Sequence of chain 1.C:
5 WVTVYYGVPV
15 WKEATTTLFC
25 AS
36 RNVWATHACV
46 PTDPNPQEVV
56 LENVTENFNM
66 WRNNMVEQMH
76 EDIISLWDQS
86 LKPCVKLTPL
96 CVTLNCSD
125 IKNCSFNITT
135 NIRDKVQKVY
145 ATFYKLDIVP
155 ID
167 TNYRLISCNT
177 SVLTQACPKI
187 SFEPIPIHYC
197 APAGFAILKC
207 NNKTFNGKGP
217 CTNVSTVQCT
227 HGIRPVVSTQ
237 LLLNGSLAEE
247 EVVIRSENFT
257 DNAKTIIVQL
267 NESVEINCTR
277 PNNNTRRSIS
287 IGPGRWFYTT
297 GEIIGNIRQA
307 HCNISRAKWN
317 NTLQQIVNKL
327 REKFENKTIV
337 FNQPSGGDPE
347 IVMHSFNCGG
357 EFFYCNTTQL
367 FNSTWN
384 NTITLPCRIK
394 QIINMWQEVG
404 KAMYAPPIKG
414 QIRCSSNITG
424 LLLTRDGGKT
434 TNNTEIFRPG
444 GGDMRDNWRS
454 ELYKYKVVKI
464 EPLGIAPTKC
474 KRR

Binding-site contacts:
Ligand atom C8 contacts residue GLY297 of chain 1.C at 3.5 Å.
Ligand atom O6 contacts residue GLU298 of chain 1.C at 3.0 Å (salt-bridge).
Ligand atom N2 contacts residue ARG283 of chain 1.C at 4.0 Å.
Ligand atom O6 contacts residue ARG283 of chain 1.C at 3.4 Å (salt-bridge).
Ligand atom C7 contacts residue GLU298 of chain 1.C at 4.2 Å.
Ligand atom C7 contacts residue THR146 of chain 1.C at 4.4 Å.
Ligand atom C3 contacts residue ARG283 of chain 1.C at 4.4 Å.
Ligand atom C5 contacts residue TYR144 of chain 1.C at 4.1 Å (hydrophobic).
Ligand atom O3 contacts residue GLU298 of chain 1.C at 3.6 Å.
Ligand atom O7 contacts residue GLY297 of chain 1.C at 4.4 Å.
Ligand atom C8 contacts residue ASN127 of chain 1.C at 3.9 Å.
Ligand atom C8 contacts residue GLU298 of chain 1.C at 3.9 Å.
Ligand atom O5 contacts residue GLU298 of chain 1.C at 4.0 Å.
Ligand atom O6 contacts residue TYR144 of chain 1.C at 4.3 Å.
Ligand atom O7 contacts residue GLU298 of chain 1.C at 3.9 Å.
Ligand atom C8 contacts residue ARG283 of chain 1.C at 4.0 Å.
Ligand atom C1 contacts residue TYR144 of chain 1.C at 3.9 Å (hydrophobic).
Ligand atom C1 contacts residue ASN127 of chain 1.C at 1.5 Å.
Ligand atom O5 contacts residue ASN127 of chain 1.C at 2.5 Å (h-bond).
Ligand atom C7 contacts residue ARG283 of chain 1.C at 4.4 Å.
Ligand atom C6 contacts residue GLU298 of chain 1.C at 3.7 Å.
Ligand atom C5 contacts residue ASN127 of chain 1.C at 3.8 Å.
Ligand atom C7 contacts residue GLY297 of chain 1.C at 4.4 Å.
Ligand atom N2 contacts residue TYR144 of chain 1.C at 4.4 Å.
Ligand atom C4 contacts residue ASN127 of chain 1.C at 4.4 Å.
Ligand atom O5 contacts residue TYR144 of chain 1.C at 4.3 Å.
Ligand atom O7 contacts residue ASN127 of chain 1.C at 3.7 Å.
Ligand atom C7 contacts residue ASN127 of chain 1.C at 3.5 Å.
Ligand atom C8 contacts residue THR296 of chain 1.C at 3.6 Å.
Ligand atom C8 contacts residue THR146 of chain 1.C at 3.5 Å.
Ligand atom C2 contacts residue ASN127 of chain 1.C at 2.6 Å.
Ligand atom C5 contacts residue GLU298 of chain 1.C at 3.5 Å.
Ligand atom O3 contacts residue ARG283 of chain 1.C at 3.4 Å (salt-bridge).
Ligand atom C3 contacts residue ASN127 of chain 1.C at 3.9 Å.
Ligand atom N2 contacts residue ASN127 of chain 1.C at 3.0 Å (h-bond).

A protein and the small-molecule ligand that binds it are described below.
Small molecule (SMILES): CC(=O)N[C@H]1[C@H](O[C@H]2[C@H](O)[C@@H](NC(C)=O)CO[C@@H]2CO)O[C@H](CO)[C@@H](O)[C@@H]1O